Binding-site contacts:
Ligand atom C19 contacts residue PHE182 of chain 1.A at 3.3 Å (hydrophobic).
Ligand atom N15 contacts residue LEU170 of chain 1.A at 3.6 Å.
Ligand atom C09 contacts residue MET118 of chain 1.A at 3.9 Å (hydrophobic).
Ligand atom C16 contacts residue THR115 of chain 1.A at 3.4 Å.
Ligand atom C20 contacts residue PHE182 of chain 1.A at 3.5 Å (hydrophobic).
Ligand atom C20 contacts residue LYS71 of chain 1.A at 2.5 Å.
Ligand atom C12 contacts residue MET118 of chain 1.A at 3.2 Å (hydrophobic).
Ligand atom C17 contacts residue LEU170 of chain 1.A at 3.8 Å (hydrophobic).
Ligand atom C06 contacts residue GLY121 of chain 1.A at 3.6 Å.
Ligand atom C12 contacts residue PHE117 of chain 1.A at 3.9 Å (hydrophobic).
Ligand atom C05 contacts residue ASN122 of chain 1.A at 3.7 Å.
Ligand atom C38 contacts residue LEU170 of chain 1.A at 3.7 Å (hydrophobic).
Ligand atom C10 contacts residue GLY121 of chain 1.A at 3.9 Å.
Ligand atom C39 contacts residue LEU170 of chain 1.A at 3.9 Å (hydrophobic).
Ligand atom B33 contacts residue LYS71 of chain 1.A at 3.1 Å.
Ligand atom N15 contacts residue GLU116 of chain 1.A at 3.2 Å (salt-bridge).
Ligand atom O01 contacts residue GLY121 of chain 1.A at 3.8 Å.
Ligand atom C18 contacts residue VAL56 of chain 1.A at 3.9 Å (hydrophobic).
Ligand atom C14 contacts residue LEU170 of chain 1.A at 3.5 Å (hydrophobic).
Ligand atom C05 contacts residue ASP125 of chain 1.A at 3.9 Å.
Ligand atom N13 contacts residue MET118 of chain 1.A at 3.2 Å (h-bond).
Ligand atom O01 contacts residue ASN122 of chain 1.A at 2.7 Å (h-bond).
Ligand atom O35 contacts residue LYS71 of chain 1.A at 3.2 Å.
Ligand atom N15 contacts residue ALA69 of chain 1.A at 3.4 Å.
Ligand atom C14 contacts residue ALA69 of chain 1.A at 3.6 Å (hydrophobic).
Ligand atom C02 contacts residue ASN122 of chain 1.A at 3.8 Å.
Ligand atom C07 contacts residue GLY121 of chain 1.A at 3.7 Å.
Ligand atom C32 contacts residue LYS71 of chain 1.A at 3.2 Å.
Ligand atom C16 contacts residue PHE182 of chain 1.A at 3.8 Å (hydrophobic).
Ligand atom O34 contacts residue LYS71 of chain 1.A at 3.4 Å (salt-bridge).
Ligand atom C19 contacts residue LYS71 of chain 1.A at 3.5 Å.
Ligand atom C40 contacts residue GLY121 of chain 1.A at 3.6 Å.
Ligand atom N15 contacts residue THR115 of chain 1.A at 3.6 Å.
Ligand atom C21 contacts residue LYS71 of chain 1.A at 1.3 Å.
Ligand atom C16 contacts residue ALA69 of chain 1.A at 3.6 Å (hydrophobic).
Ligand atom C16 contacts residue LEU170 of chain 1.A at 3.7 Å (hydrophobic).
Ligand atom C14 contacts residue GLU116 of chain 1.A at 3.9 Å.
Ligand atom C21 contacts residue PHE182 of chain 1.A at 3.5 Å (hydrophobic).
Ligand atom N13 contacts residue PHE117 of chain 1.A at 3.9 Å.
Ligand atom N08 contacts residue LEU48 of chain 1.A at 3.8 Å.

The small molecule below binds the protein below.
Small molecule (SMILES): Cc1cc(-c2c[nH]c3ncc(-c4cncc(C(=O)N(C)C)c4)cc23)ccc1B(O)O

Sequence of chain 1.A:
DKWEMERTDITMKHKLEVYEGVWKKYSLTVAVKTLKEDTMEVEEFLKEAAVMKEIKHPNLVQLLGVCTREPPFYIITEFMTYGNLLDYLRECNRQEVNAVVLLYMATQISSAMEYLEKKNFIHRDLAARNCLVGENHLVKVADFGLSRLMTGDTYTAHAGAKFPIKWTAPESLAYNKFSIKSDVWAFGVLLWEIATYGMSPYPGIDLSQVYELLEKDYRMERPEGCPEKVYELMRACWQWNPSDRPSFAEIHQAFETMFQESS